This small molecule binds to this protein.
Small molecule (SMILES): Cc1cc(C(=O)c2c(C)oc3ccccc23)cc(C)c1O

Sequence of chain 1.C:
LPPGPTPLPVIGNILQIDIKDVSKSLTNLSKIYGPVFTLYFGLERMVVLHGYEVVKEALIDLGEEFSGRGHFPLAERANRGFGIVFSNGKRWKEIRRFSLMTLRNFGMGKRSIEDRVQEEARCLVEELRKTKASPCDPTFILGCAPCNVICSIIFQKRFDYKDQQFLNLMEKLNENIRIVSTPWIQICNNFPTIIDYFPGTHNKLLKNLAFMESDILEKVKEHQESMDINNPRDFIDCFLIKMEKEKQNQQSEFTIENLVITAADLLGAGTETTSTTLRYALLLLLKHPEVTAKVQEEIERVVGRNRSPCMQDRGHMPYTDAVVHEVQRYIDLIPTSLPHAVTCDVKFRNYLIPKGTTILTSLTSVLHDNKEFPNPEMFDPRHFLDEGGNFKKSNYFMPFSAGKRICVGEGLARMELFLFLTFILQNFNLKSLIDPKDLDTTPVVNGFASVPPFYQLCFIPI

Binding-site contacts:
Ligand atom OAH contacts residue ILE345 of chain 1.C at 3.0 Å.
Ligand atom CAJ contacts residue ALA280 of chain 1.C at 3.9 Å (hydrophobic).
Ligand atom CAC contacts residue ALA460 of chain 1.C at 4.1 Å (hydrophobic).
Ligand atom CAG contacts residue THR284 of chain 1.C at 4.0 Å.
Ligand atom OAH contacts residue PHE459 of chain 1.C at 3.6 Å.
Ligand atom CAC contacts residue THR284 of chain 1.C at 3.9 Å.
Ligand atom CAA contacts residue PHE459 of chain 1.C at 4.0 Å (hydrophobic).
Ligand atom CAF contacts residue THR284 of chain 1.C at 4.0 Å.
Ligand atom CAV contacts residue LEU349 of chain 1.C at 3.5 Å (hydrophobic).
Ligand atom CAE contacts residue GLU283 of chain 1.C at 3.6 Å.
Ligand atom CAO contacts residue ASP276 of chain 1.C at 3.6 Å.
Ligand atom CAD contacts residue PHE459 of chain 1.C at 4.0 Å (hydrophobic).
Ligand atom CAD contacts residue ILE188 of chain 1.C at 4.1 Å (hydrophobic).
Ligand atom CAB contacts residue PHE459 of chain 1.C at 3.6 Å (hydrophobic).
Ligand atom CAP contacts residue PHE97 of chain 1.C at 3.6 Å (hydrophobic).
Ligand atom CAM contacts residue VAL96 of chain 1.C at 4.1 Å (hydrophobic).
Ligand atom CAM contacts residue ALA280 of chain 1.C at 4.1 Å (hydrophobic).
Ligand atom OAK contacts residue ALA280 of chain 1.C at 3.2 Å.
Ligand atom OAH contacts residue THR284 of chain 1.C at 4.0 Å.
Ligand atom CAD contacts residue GLU283 of chain 1.C at 3.7 Å.
Ligand atom CAB contacts residue THR284 of chain 1.C at 3.6 Å.
Ligand atom CAB contacts residue ILE345 of chain 1.C at 3.9 Å (hydrophobic).
Ligand atom CAC contacts residue PHE459 of chain 1.C at 3.6 Å (hydrophobic).
Ligand atom CAI contacts residue ILE345 of chain 1.C at 4.1 Å (hydrophobic).
Ligand atom CAO contacts residue PHE97 of chain 1.C at 3.6 Å (hydrophobic).
Ligand atom CAF contacts residue GLY279 of chain 1.C at 3.8 Å.
Ligand atom CAL contacts residue GLY279 of chain 1.C at 4.2 Å.
Ligand atom CAG contacts residue PHE459 of chain 1.C at 4.2 Å (hydrophobic).
Ligand atom CAN contacts residue VAL96 of chain 1.C at 4.2 Å (hydrophobic).
Ligand atom CAI contacts residue THR284 of chain 1.C at 4.2 Å.
Ligand atom CAA contacts residue THR284 of chain 1.C at 3.6 Å.
Ligand atom CAI contacts residue PHE459 of chain 1.C at 3.9 Å (hydrophobic).
Ligand atom CAC contacts residue ILE345 of chain 1.C at 4.1 Å (hydrophobic).
Ligand atom CAJ contacts residue GLY279 of chain 1.C at 4.2 Å.
Ligand atom CAV contacts residue HEM1 of chain 1.L at 3.8 Å.
Ligand atom CAT contacts residue VAL191 of chain 1.C at 3.8 Å (hydrophobic).
Ligand atom CAE contacts residue ILE188 of chain 1.C at 3.6 Å (hydrophobic).
Ligand atom OAW contacts residue PHE97 of chain 1.C at 3.4 Å.
Ligand atom CAN contacts residue PHE97 of chain 1.C at 3.8 Å (hydrophobic).
Ligand atom CAO contacts residue VAL96 of chain 1.C at 3.9 Å (hydrophobic).